This small molecule binds to this protein.
Small molecule (SMILES): COC(=O)[C@H](Cc1cnc[nH]1)NC(=O)CN(CC(=O)O)Cc1ccccc1

Binding-site contacts:
Ligand atom C13 contacts residue TYR802 of chain 1.B at 3.8 Å (hydrophobic).
Ligand atom C26 contacts residue ARG795 of chain 1.B at 3.9 Å.
Ligand atom C21 contacts residue ASN110 of chain 1.B at 3.7 Å.
Ligand atom C18 contacts residue ALA111 of chain 1.B at 4.0 Å (hydrophobic).
Ligand atom N12 contacts residue TYR802 of chain 1.B at 2.8 Å (h-bond).
Ligand atom O19 contacts residue ZN1 of chain 1.F at 2.0 Å.
Ligand atom C15 contacts residue ARG795 of chain 1.B at 3.5 Å.
Ligand atom C18 contacts residue GLU160 of chain 1.B at 4.0 Å.
Ligand atom C24 contacts residue PHE791 of chain 1.B at 3.9 Å (hydrophobic).
Ligand atom O19 contacts residue GLU160 of chain 1.B at 3.2 Å (salt-bridge).
Ligand atom C27 contacts residue HIS83 of chain 1.B at 3.8 Å.
Ligand atom O19 contacts residue HIS83 of chain 1.B at 2.9 Å (h-bond).
Ligand atom C27 contacts residue GLU153 of chain 1.B at 3.7 Å.
Ligand atom C13 contacts residue ASN110 of chain 1.B at 3.9 Å.
Ligand atom C17 contacts residue ASN110 of chain 1.B at 2.9 Å.
Ligand atom O20 contacts residue ALA111 of chain 1.B at 3.7 Å.
Ligand atom C26 contacts residue GLU153 of chain 1.B at 3.7 Å.
Ligand atom O20 contacts residue ZN1 of chain 1.F at 3.6 Å.
Ligand atom N16 contacts residue HIS83 of chain 1.B at 3.9 Å.
Ligand atom C15 contacts residue TYR802 of chain 1.B at 3.9 Å (hydrophobic).
Ligand atom C27 contacts residue ARG795 of chain 1.B at 3.5 Å.
Ligand atom C03 contacts residue TYR802 of chain 1.B at 3.5 Å (hydrophobic).
Ligand atom C25 contacts residue PHE791 of chain 1.B at 3.8 Å (hydrophobic).
Ligand atom O20 contacts residue TYR802 of chain 1.B at 3.4 Å (h-bond).
Ligand atom C10 contacts residue TYR802 of chain 1.B at 4.0 Å (hydrophobic).
Ligand atom O04 contacts residue TYR802 of chain 1.B at 3.8 Å.
Ligand atom N09 contacts residue ILE803 of chain 1.B at 4.0 Å.
Ligand atom O14 contacts residue ASN110 of chain 1.B at 3.3 Å (h-bond).
Ligand atom C17 contacts residue ALA111 of chain 1.B at 3.9 Å (hydrophobic).
Ligand atom C05 contacts residue TYR802 of chain 1.B at 3.2 Å (hydrophobic).
Ligand atom O19 contacts residue TYR802 of chain 1.B at 3.7 Å.
Ligand atom C18 contacts residue TYR802 of chain 1.B at 3.4 Å (hydrophobic).
Ligand atom C18 contacts residue ZN1 of chain 1.F at 3.1 Å.
Ligand atom N16 contacts residue ASN110 of chain 1.B at 3.7 Å.
Ligand atom C10 contacts residue VAL804 of chain 1.B at 3.4 Å (hydrophobic).
Ligand atom C17 contacts residue TYR802 of chain 1.B at 4.0 Å (hydrophobic).
Ligand atom C22 contacts residue ARG795 of chain 1.B at 4.0 Å.
Ligand atom N16 contacts residue ARG795 of chain 1.B at 3.9 Å.
Ligand atom O04 contacts residue ASN110 of chain 1.B at 3.2 Å (h-bond).
Ligand atom O19 contacts residue HIS79 of chain 1.B at 3.7 Å.

Sequence of chain 1.B:
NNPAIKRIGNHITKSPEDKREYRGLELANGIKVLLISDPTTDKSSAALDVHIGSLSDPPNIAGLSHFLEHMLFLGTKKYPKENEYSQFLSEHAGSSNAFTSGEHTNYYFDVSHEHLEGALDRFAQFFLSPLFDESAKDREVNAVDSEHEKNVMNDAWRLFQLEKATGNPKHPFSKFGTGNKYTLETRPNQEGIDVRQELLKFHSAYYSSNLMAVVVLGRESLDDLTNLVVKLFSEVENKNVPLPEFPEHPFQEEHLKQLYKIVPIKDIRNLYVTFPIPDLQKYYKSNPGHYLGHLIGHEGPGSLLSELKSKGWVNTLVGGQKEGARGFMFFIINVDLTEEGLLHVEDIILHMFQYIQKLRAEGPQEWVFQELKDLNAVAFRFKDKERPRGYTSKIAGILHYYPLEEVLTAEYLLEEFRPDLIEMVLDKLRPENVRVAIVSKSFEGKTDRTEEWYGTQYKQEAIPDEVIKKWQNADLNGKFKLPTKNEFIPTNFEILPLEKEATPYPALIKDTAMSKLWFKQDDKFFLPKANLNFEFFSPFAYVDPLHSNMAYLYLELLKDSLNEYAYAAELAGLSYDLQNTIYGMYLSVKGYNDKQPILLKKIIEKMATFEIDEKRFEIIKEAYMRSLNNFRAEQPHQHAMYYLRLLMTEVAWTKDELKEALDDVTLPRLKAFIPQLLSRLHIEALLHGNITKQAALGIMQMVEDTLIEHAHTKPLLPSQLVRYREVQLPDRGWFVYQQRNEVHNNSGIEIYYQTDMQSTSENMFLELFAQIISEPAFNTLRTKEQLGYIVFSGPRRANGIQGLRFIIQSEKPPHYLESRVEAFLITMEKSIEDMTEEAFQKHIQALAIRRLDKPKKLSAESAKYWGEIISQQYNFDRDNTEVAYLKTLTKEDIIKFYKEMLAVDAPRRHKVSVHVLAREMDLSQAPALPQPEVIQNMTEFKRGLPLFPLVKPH